The protein below binds the small molecule below.
Small molecule (SMILES): Nc1ccn([C@H]2C[C@H](O[P](=O)(O)OC[C@H]3O[C@@H](n4cnc5c(=O)nc(N)[nH]c54)C[C@@H]3O)[C@@H](CO[P](=O)(O)O[C@H]3C[C@H](n4ccc(N)nc4=O)O[C@@H]3CO[P](=O)(O)O[C@H]3C[C@H](n4cnc5c(=O)nc(N)[nH]c54)O[C@@H]3COP(=O)(O)O)O2)c(=O)n1

Binding-site contacts:
Ligand atom OP2 contacts residue ARG67 of chain 1.A at 2.3 Å (salt-bridge).
Ligand atom C4' contacts residue GLY63 of chain 1.A at 3.3 Å.
Ligand atom OP1 contacts residue MET68 of chain 1.A at 2.9 Å (h-bond).
Ligand atom OP2 contacts residue ARG34 of chain 1.A at 2.7 Å (salt-bridge).
Ligand atom C5' contacts residue GLY65 of chain 1.A at 3.5 Å.
Ligand atom C5' contacts residue ARG67 of chain 1.A at 3.6 Å.
Ligand atom C8 contacts residue ARG34 of chain 1.A at 3.4 Å.
Ligand atom O3' contacts residue ILE64 of chain 1.A at 3.4 Å (h-bond).
Ligand atom N2 contacts residue TRP33 of chain 1.A at 3.6 Å.
Ligand atom OP3 contacts residue LYS71 of chain 1.A at 3.1 Å.
Ligand atom C1' contacts residue ARG34 of chain 1.A at 3.7 Å.
Ligand atom N9 contacts residue ARG34 of chain 1.A at 3.7 Å.
Ligand atom P contacts residue TYR38 of chain 1.A at 3.4 Å.
Ligand atom C2 contacts residue TRP33 of chain 1.A at 3.2 Å (hydrophobic).
Ligand atom OP3 contacts residue ARG67 of chain 1.A at 3.2 Å (salt-bridge).
Ligand atom OP1 contacts residue GLY63 of chain 1.A at 2.7 Å (h-bond).
Ligand atom OP1 contacts residue ILE64 of chain 1.A at 3.5 Å (h-bond).
Ligand atom P contacts residue ARG67 of chain 1.A at 3.3 Å.
Ligand atom OP1 contacts residue TYR38 of chain 1.A at 2.4 Å (h-bond).
Ligand atom P contacts residue ARG34 of chain 1.A at 3.5 Å.
Ligand atom OP1 contacts residue TYR26 of chain 1.A at 2.9 Å (h-bond).
Ligand atom O3' contacts residue MET68 of chain 1.A at 3.5 Å.
Ligand atom OP1 contacts residue PRO62 of chain 1.A at 3.5 Å.
Ligand atom OP2 contacts residue ILE64 of chain 1.A at 3.7 Å.
Ligand atom O4' contacts residue TYR38 of chain 1.A at 3.6 Å.
Ligand atom C5' contacts residue GLY63 of chain 1.A at 3.3 Å.
Ligand atom O5' contacts residue ARG34 of chain 1.A at 3.1 Å (salt-bridge).
Ligand atom O4' contacts residue ARG34 of chain 1.A at 3.4 Å.
Ligand atom O5' contacts residue TYR38 of chain 1.A at 3.4 Å.
Ligand atom OP1 contacts residue ARG67 of chain 1.A at 3.7 Å.
Ligand atom C4 contacts residue TRP33 of chain 1.A at 3.5 Å (hydrophobic).
Ligand atom OP1 contacts residue GLY65 of chain 1.A at 2.9 Å (h-bond).
Ligand atom O3' contacts residue GLY63 of chain 1.A at 3.1 Å.
Ligand atom N1 contacts residue TRP33 of chain 1.A at 3.5 Å (h-bond).
Ligand atom N3 contacts residue GLY37 of chain 1.A at 3.1 Å.
Ligand atom P contacts residue GLY63 of chain 1.A at 3.6 Å.
Ligand atom N3 contacts residue TRP33 of chain 1.A at 3.2 Å (h-bond).
Ligand atom O6 contacts residue TRP33 of chain 1.A at 3.7 Å.
Ligand atom OP1 contacts residue LYS71 of chain 1.A at 3.5 Å (salt-bridge).
Ligand atom OP1 contacts residue ILE61 of chain 1.A at 3.7 Å.

Sequence of chain 1.A:
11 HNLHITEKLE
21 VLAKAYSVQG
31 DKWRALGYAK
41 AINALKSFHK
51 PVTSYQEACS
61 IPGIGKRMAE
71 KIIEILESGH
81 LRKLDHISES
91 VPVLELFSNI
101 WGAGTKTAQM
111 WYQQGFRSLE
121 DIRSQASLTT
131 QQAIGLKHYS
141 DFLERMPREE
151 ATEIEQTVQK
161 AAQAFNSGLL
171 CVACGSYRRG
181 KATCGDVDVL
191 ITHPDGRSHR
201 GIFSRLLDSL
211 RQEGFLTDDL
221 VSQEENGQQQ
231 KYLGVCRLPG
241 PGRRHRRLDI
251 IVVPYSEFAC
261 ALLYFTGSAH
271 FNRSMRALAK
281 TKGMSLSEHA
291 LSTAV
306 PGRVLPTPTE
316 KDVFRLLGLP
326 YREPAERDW